Sequence of chain 15.A:
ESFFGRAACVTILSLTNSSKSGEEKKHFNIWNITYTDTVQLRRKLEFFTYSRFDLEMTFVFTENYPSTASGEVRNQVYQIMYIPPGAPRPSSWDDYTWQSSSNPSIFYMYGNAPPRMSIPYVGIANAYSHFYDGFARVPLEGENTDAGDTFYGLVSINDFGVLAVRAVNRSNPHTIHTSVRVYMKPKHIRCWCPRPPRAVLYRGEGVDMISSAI

Binding-site contacts:
Ligand atom CB contacts residue LYS234 of chain 14.C at 3.9 Å.
Ligand atom CD contacts residue ASN101 of chain 15.A at 3.2 Å.
Ligand atom C contacts residue LYS98 of chain 15.A at 3.7 Å.
Ligand atom N contacts residue LYS234 of chain 14.C at 1.5 Å.
Ligand atom N contacts residue LYS234 of chain 14.C at 3.6 Å.
Ligand atom CA contacts residue SER233 of chain 14.C at 3.6 Å.
Ligand atom CZ contacts residue ASN101 of chain 15.A at 3.7 Å.
Ligand atom NH1 contacts residue THR88 of chain 15.A at 3.8 Å.
Ligand atom O contacts residue THR88 of chain 15.A at 3.7 Å.
Ligand atom NH2 contacts residue LYS98 of chain 15.A at 2.7 Å (salt-bridge).
Ligand atom CZ contacts residue LEU87 of chain 15.A at 4.2 Å (hydrophobic).
Ligand atom CZ contacts residue PHE100 of chain 15.A at 4.1 Å (hydrophobic).
Ligand atom CD2 contacts residue ILE84 of chain 15.A at 3.9 Å (hydrophobic).
Ligand atom N contacts residue SER86 of chain 15.A at 4.0 Å.
Ligand atom C contacts residue SER86 of chain 15.A at 3.6 Å.
Ligand atom NH2 contacts residue ASN101 of chain 15.A at 3.7 Å.
Ligand atom CG contacts residue SER86 of chain 15.A at 4.2 Å.
Ligand atom CZ contacts residue SER86 of chain 15.A at 3.2 Å.
Ligand atom O contacts residue SER86 of chain 15.A at 2.8 Å (h-bond).
Ligand atom CD1 contacts residue ILE84 of chain 15.A at 4.0 Å (hydrophobic).
Ligand atom O contacts residue LYS234 of chain 14.C at 3.4 Å.
Ligand atom NH2 contacts residue PHE100 of chain 15.A at 2.8 Å (h-bond).
Ligand atom NH2 contacts residue LYS97 of chain 15.A at 3.6 Å (salt-bridge).
Ligand atom NH1 contacts residue LEU87 of chain 15.A at 3.9 Å.
Ligand atom NH2 contacts residue LEU87 of chain 15.A at 3.9 Å.
Ligand atom NH2 contacts residue SER86 of chain 15.A at 3.5 Å (h-bond).
Ligand atom CB contacts residue SER233 of chain 14.C at 4.1 Å.
Ligand atom CD contacts residue SER86 of chain 15.A at 3.5 Å.
Ligand atom CA contacts residue SER86 of chain 15.A at 4.0 Å.
Ligand atom NH1 contacts residue LYS98 of chain 15.A at 3.7 Å.
Ligand atom NE contacts residue SER86 of chain 15.A at 3.6 Å.
Ligand atom O contacts residue LYS98 of chain 15.A at 3.8 Å.
Ligand atom N contacts residue SER233 of chain 14.C at 3.0 Å (h-bond).
Ligand atom NE contacts residue ASN101 of chain 15.A at 3.0 Å (h-bond).
Ligand atom CZ contacts residue LYS98 of chain 15.A at 3.7 Å.
Ligand atom C contacts residue LYS234 of chain 14.C at 3.0 Å.
Ligand atom CB contacts residue SER86 of chain 15.A at 3.9 Å.
Ligand atom CA contacts residue LYS234 of chain 14.C at 2.5 Å.
Ligand atom C contacts residue THR88 of chain 15.A at 4.2 Å.
Ligand atom NH1 contacts residue SER86 of chain 15.A at 3.4 Å (h-bond).

Sequence of chain 14.C:
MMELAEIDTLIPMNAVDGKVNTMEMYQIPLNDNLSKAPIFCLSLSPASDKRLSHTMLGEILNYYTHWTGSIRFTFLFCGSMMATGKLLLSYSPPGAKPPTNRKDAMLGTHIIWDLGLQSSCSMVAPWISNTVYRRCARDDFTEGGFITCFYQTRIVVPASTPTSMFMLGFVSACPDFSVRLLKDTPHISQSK

A protein and the small-molecule ligand that binds it are described below.
Small molecule (SMILES): CC[C@H](C)[C@H](NC(=O)[C@@H](N)CC(C)C)C(=O)NCC(=O)N[C@@H](CCCN=C(N)N)C(=O)N[C@H](C=O)[C@@H](C)O